Sequence of chain 1.B:
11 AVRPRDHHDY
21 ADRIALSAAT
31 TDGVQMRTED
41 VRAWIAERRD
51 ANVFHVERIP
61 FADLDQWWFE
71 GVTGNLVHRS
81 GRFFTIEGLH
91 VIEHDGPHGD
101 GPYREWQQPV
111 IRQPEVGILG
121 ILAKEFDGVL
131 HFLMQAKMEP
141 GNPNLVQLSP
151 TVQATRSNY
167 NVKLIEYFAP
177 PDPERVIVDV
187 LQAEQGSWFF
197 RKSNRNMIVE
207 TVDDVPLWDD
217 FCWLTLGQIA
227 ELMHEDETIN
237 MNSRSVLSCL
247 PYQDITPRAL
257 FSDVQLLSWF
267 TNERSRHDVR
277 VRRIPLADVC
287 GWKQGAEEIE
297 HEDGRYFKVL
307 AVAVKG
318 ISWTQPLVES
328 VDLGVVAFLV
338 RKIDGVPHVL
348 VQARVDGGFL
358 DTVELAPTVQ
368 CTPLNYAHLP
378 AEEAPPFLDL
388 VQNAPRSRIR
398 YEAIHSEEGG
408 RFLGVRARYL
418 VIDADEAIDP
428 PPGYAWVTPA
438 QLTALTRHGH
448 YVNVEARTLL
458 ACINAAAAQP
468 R

This protein binds this small molecule.
Small molecule (SMILES): Cc1cn([C@H]2C[C@H](O)[C@@H](CO[P](=O)(O)O[P](=O)(O)O[C@H]3O[C@@H](C)[C@H](O)[C@@H](O)[C@H]3O)O2)c(=O)[nH]c1=O

Binding-site contacts:
Ligand atom C61 contacts residue TYR302 of chain 1.B at 3.5 Å (hydrophobic).
Ligand atom C51 contacts residue TRP106 of chain 1.B at 3.6 Å (hydrophobic).
Ligand atom OPP contacts residue ASN372 of chain 1.B at 3.5 Å (h-bond).
Ligand atom C5' contacts residue TYR373 of chain 1.B at 3.4 Å (hydrophobic).
Ligand atom O4 contacts residue TRP194 of chain 1.B at 3.6 Å.
Ligand atom O1 contacts residue CYS368 of chain 1.B at 3.5 Å.
Ligand atom O3P contacts residue TYR373 of chain 1.B at 3.7 Å.
Ligand atom O21 contacts residue TYR302 of chain 1.B at 3.5 Å (h-bond).
Ligand atom O2 contacts residue ARG351 of chain 1.B at 3.6 Å.
Ligand atom C6 contacts residue CYS368 of chain 1.B at 3.5 Å (hydrophobic).
Ligand atom O4' contacts residue TYR302 of chain 1.B at 3.2 Å.
Ligand atom N31 contacts residue TRP106 of chain 1.B at 3.4 Å.
Ligand atom N11 contacts residue TYR302 of chain 1.B at 3.5 Å.
Ligand atom O3P contacts residue ASN372 of chain 1.B at 2.9 Å (h-bond).
Ligand atom O1 contacts residue ARG351 of chain 1.B at 3.1 Å (salt-bridge).
Ligand atom C51 contacts residue TYR302 of chain 1.B at 3.5 Å (hydrophobic).
Ligand atom C41 contacts residue TRP106 of chain 1.B at 3.4 Å (hydrophobic).
Ligand atom C3 contacts residue TRP194 of chain 1.B at 3.5 Å (hydrophobic).
Ligand atom C21 contacts residue TYR302 of chain 1.B at 3.5 Å (hydrophobic).
Ligand atom N31 contacts residue TYR302 of chain 1.B at 3.4 Å.
Ligand atom O3' contacts residue ARG104 of chain 1.B at 2.9 Å (salt-bridge).
Ligand atom O3P contacts residue CYS368 of chain 1.B at 3.5 Å.
Ligand atom O41 contacts residue TYR302 of chain 1.B at 3.6 Å.
Ligand atom O41 contacts residue GLN107 of chain 1.B at 3.4 Å (h-bond).
Ligand atom C5A contacts residue GLN108 of chain 1.B at 3.7 Å.
Ligand atom O21 contacts residue TRP106 of chain 1.B at 3.4 Å.
Ligand atom O4P contacts residue ARG351 of chain 1.B at 3.3 Å (salt-bridge).
Ligand atom C2' contacts residue TRP106 of chain 1.B at 3.6 Å (hydrophobic).
Ligand atom O3 contacts residue TRP194 of chain 1.B at 3.3 Å.
Ligand atom C5A contacts residue TYR302 of chain 1.B at 3.5 Å (hydrophobic).
Ligand atom O5 contacts residue THR369 of chain 1.B at 3.6 Å.
Ligand atom O3P contacts residue THR369 of chain 1.B at 2.8 Å (h-bond).
Ligand atom C41 contacts residue TYR302 of chain 1.B at 3.4 Å (hydrophobic).
Ligand atom O1P contacts residue SER193 of chain 1.B at 3.6 Å.
Ligand atom O4P contacts residue TYR373 of chain 1.B at 2.6 Å (h-bond).
Ligand atom O3 contacts residue SER193 of chain 1.B at 2.7 Å (h-bond).
Ligand atom O5 contacts residue CYS368 of chain 1.B at 3.1 Å.
Ligand atom O2 contacts residue GLN367 of chain 1.B at 3.0 Å (h-bond).
Ligand atom C21 contacts residue TRP106 of chain 1.B at 3.4 Å (hydrophobic).
Ligand atom O41 contacts residue TRP288 of chain 1.B at 3.0 Å (h-bond).